Sequence of chain 14.A:
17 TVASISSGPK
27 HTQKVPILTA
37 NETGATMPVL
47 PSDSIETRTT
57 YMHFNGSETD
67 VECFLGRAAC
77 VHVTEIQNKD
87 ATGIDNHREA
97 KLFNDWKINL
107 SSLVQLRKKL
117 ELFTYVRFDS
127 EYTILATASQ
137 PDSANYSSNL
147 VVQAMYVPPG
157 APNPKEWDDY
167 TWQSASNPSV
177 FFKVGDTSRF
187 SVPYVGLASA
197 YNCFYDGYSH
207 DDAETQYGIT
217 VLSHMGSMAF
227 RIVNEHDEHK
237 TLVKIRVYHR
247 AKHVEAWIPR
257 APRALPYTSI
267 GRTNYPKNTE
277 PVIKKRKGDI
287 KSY

Binding-site contacts:
Ligand atom C1C contacts residue TYR128 of chain 14.A at 3.7 Å (hydrophobic).
Ligand atom N3A contacts residue PRO174 of chain 14.A at 3.7 Å.
Ligand atom C3B contacts residue TYR152 of chain 14.A at 3.7 Å (hydrophobic).
Ligand atom O1B contacts residue ILE104 of chain 14.A at 3.9 Å.
Ligand atom C2A contacts residue PHE186 of chain 14.A at 3.3 Å (hydrophobic).
Ligand atom O1 contacts residue LEU106 of chain 14.A at 3.8 Å.
Ligand atom O1A contacts residue PHE186 of chain 14.A at 3.0 Å.
Ligand atom C5B contacts residue PHE186 of chain 14.A at 3.9 Å (hydrophobic).
Ligand atom C4B contacts residue TYR152 of chain 14.A at 3.8 Å (hydrophobic).
Ligand atom C5 contacts residue LEU106 of chain 14.A at 3.8 Å (hydrophobic).
Ligand atom C1B contacts residue TYR128 of chain 14.A at 3.6 Å (hydrophobic).
Ligand atom C4C contacts residue VAL191 of chain 14.A at 3.0 Å (hydrophobic).
Ligand atom N3A contacts residue ALA24 of chain 14.C at 3.8 Å.
Ligand atom C5A contacts residue ALA150 of chain 14.A at 3.6 Å (hydrophobic).
Ligand atom O1B contacts residue TYR128 of chain 14.A at 3.4 Å (h-bond).
Ligand atom C4 contacts residue LEU106 of chain 14.A at 3.9 Å (hydrophobic).
Ligand atom C4A contacts residue PRO174 of chain 14.A at 3.1 Å (hydrophobic).
Ligand atom C1B contacts residue VAL188 of chain 14.A at 3.8 Å (hydrophobic).
Ligand atom C2B contacts residue VAL188 of chain 14.A at 3.5 Å (hydrophobic).
Ligand atom C5B contacts residue MET224 of chain 14.A at 3.9 Å (hydrophobic).
Ligand atom C5A contacts residue VAL176 of chain 14.A at 3.6 Å (hydrophobic).
Ligand atom N3A contacts residue PHE186 of chain 14.A at 4.0 Å.
Ligand atom C1B contacts residue ILE104 of chain 14.A at 4.0 Å (hydrophobic).
Ligand atom C4C contacts residue VAL188 of chain 14.A at 3.7 Å (hydrophobic).
Ligand atom C2C contacts residue MET221 of chain 14.A at 3.8 Å (hydrophobic).
Ligand atom C4 contacts residue TYR197 of chain 14.A at 3.8 Å (hydrophobic).
Ligand atom C4B contacts residue PHE186 of chain 14.A at 3.6 Å (hydrophobic).
Ligand atom N2 contacts residue LEU106 of chain 14.A at 3.8 Å.
Ligand atom C3C contacts residue TYR128 of chain 14.A at 3.4 Å (hydrophobic).
Ligand atom C6B contacts residue ILE104 of chain 14.A at 3.6 Å (hydrophobic).
Ligand atom C5C contacts residue VAL191 of chain 14.A at 3.8 Å (hydrophobic).
Ligand atom C1C contacts residue LEU106 of chain 14.A at 3.8 Å (hydrophobic).
Ligand atom C2A contacts residue TYR152 of chain 14.A at 3.6 Å (hydrophobic).
Ligand atom C3B contacts residue VAL188 of chain 14.A at 3.8 Å (hydrophobic).
Ligand atom C6B contacts residue TYR128 of chain 14.A at 3.3 Å (hydrophobic).
Ligand atom C2C contacts residue TYR197 of chain 14.A at 3.7 Å (hydrophobic).
Ligand atom O1 contacts residue MET221 of chain 14.A at 3.8 Å.
Ligand atom C5B contacts residue TYR128 of chain 14.A at 4.0 Å (hydrophobic).
Ligand atom C5A contacts residue PHE186 of chain 14.A at 3.5 Å (hydrophobic).
Ligand atom N3A contacts residue TYR152 of chain 14.A at 3.5 Å.

A protein and the small-molecule ligand that binds it are described below.
Small molecule (SMILES): Cc1cc(CCCCCOc2ccc(C3=NCCO3)cc2)on1

Sequence of chain 14.C:
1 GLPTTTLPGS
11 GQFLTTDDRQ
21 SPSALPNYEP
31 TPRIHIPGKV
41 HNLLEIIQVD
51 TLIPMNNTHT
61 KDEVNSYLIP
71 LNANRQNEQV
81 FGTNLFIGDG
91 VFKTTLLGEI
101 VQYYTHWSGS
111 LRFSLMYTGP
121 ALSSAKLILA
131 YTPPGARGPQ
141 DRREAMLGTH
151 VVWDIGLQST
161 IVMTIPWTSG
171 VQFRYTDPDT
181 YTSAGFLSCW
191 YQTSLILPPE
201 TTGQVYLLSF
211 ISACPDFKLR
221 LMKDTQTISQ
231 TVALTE